Sequence of chain 1.L:
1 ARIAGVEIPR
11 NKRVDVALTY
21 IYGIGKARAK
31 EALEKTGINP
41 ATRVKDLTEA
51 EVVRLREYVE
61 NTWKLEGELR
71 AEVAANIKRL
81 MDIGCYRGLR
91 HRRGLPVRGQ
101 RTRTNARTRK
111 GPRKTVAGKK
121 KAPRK

The small molecule below binds the protein below.
Small molecule (SMILES): NC(=O)OC[C@@H](O)C[C@H](NC(=O)[C@H]1NCCC[C@@H]1O)C(=O)N[C@@H](Cc1cnc(N)[nH]1)C(=O)N[C@H](C(=O)O)[C@H](O)c1cnc(Cl)[nH]1

Binding-site contacts:
Ligand atom C24 contacts residue ARG124 of chain 1.L at 3.7 Å.
Ligand atom C05 contacts residue LYS125 of chain 1.L at 4.3 Å.
Ligand atom C08 contacts residue LYS125 of chain 1.L at 4.0 Å.
Ligand atom O06 contacts residue LYS125 of chain 1.L at 2.9 Å (salt-bridge).
Ligand atom C22 contacts residue LYS125 of chain 1.L at 3.5 Å.
Ligand atom C23 contacts residue LYS125 of chain 1.L at 3.6 Å.
Ligand atom C06 contacts residue LYS125 of chain 1.L at 3.9 Å.
Ligand atom N08 contacts residue ARG124 of chain 1.L at 3.4 Å.
Ligand atom N08 contacts residue LYS125 of chain 1.L at 3.6 Å.
Ligand atom C24 contacts residue LYS125 of chain 1.L at 4.2 Å.
Ligand atom N09 contacts residue LYS125 of chain 1.L at 4.2 Å.
Ligand atom O05 contacts residue PRO123 of chain 1.L at 4.5 Å.
Ligand atom O04 contacts residue LYS125 of chain 1.L at 3.0 Å (salt-bridge).
Ligand atom C contacts residue LYS125 of chain 1.L at 3.9 Å.
Ligand atom O05 contacts residue ARG124 of chain 1.L at 4.5 Å.
Ligand atom N contacts residue ARG124 of chain 1.L at 3.2 Å.